This protein binds this small molecule.
Small molecule (SMILES): CC(=O)N[C@@H]1[C@@H](O)[C@H](O)[C@@H](CO)O[C@H]1O

Sequence of chain 1.C:
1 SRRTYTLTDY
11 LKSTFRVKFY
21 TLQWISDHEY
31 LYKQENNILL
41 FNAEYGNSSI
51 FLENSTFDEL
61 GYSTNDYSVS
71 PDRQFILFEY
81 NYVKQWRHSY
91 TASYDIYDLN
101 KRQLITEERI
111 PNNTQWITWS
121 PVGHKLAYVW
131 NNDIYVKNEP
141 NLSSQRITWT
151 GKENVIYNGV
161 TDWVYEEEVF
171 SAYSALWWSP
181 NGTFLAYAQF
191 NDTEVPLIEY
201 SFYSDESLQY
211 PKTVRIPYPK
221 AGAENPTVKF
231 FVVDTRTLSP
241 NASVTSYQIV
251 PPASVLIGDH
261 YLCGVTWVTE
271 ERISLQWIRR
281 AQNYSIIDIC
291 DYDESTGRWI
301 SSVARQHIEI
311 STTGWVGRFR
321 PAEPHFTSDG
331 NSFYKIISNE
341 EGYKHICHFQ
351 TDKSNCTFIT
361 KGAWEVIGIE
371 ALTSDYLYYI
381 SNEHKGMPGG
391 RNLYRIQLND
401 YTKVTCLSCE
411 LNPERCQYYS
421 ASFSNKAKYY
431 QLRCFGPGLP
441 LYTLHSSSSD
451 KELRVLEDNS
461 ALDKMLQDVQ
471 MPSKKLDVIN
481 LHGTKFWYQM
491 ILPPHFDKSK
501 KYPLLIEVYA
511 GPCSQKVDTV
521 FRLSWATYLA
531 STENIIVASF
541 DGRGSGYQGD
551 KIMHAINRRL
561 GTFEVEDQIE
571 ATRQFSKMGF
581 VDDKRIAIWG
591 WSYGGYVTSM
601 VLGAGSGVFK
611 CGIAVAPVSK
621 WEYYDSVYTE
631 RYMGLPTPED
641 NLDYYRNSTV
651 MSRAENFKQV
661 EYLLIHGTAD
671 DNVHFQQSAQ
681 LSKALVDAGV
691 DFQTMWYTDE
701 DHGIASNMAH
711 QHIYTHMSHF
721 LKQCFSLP

Sequence of chain 1.A:
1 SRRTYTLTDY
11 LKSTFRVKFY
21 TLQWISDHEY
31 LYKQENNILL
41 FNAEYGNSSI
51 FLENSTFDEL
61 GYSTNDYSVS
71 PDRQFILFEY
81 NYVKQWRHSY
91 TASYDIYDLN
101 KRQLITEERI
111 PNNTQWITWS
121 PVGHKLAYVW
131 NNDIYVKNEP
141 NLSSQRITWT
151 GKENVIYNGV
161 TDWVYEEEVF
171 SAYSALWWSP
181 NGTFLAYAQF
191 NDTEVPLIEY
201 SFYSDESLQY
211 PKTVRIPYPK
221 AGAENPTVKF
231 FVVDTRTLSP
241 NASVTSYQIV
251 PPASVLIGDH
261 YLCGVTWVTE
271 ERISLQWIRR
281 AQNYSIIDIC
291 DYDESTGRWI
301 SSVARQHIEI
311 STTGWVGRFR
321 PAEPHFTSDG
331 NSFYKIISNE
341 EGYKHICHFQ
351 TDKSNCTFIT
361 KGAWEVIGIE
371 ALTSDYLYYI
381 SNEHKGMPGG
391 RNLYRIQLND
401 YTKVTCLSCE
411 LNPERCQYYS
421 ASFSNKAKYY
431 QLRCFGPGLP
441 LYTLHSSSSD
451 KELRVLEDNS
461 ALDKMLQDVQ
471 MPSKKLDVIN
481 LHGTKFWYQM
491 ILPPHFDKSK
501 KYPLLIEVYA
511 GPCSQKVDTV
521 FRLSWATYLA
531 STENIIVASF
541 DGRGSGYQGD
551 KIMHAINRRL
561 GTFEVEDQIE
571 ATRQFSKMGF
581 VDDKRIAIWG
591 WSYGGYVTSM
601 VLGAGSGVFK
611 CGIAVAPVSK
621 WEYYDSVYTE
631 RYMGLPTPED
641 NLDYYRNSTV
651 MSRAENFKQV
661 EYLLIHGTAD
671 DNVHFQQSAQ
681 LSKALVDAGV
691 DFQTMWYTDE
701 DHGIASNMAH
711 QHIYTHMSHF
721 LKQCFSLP

Binding-site contacts:
Ligand atom C2 contacts residue VAL250 of chain 1.A at 4.0 Å (hydrophobic).
Ligand atom O7 contacts residue ASN241 of chain 1.C at 4.0 Å.
Ligand atom C6 contacts residue VAL250 of chain 1.A at 4.4 Å (hydrophobic).
Ligand atom C5 contacts residue VAL250 of chain 1.A at 4.3 Å (hydrophobic).
Ligand atom O4 contacts residue LEU256 of chain 1.A at 4.1 Å.
Ligand atom O6 contacts residue VAL250 of chain 1.A at 4.0 Å.
Ligand atom O7 contacts residue TYR247 of chain 1.A at 3.9 Å.
Ligand atom C6 contacts residue LEU256 of chain 1.A at 4.5 Å (hydrophobic).
Ligand atom C5 contacts residue ASN241 of chain 1.C at 3.7 Å.
Ligand atom O7 contacts residue VAL250 of chain 1.A at 4.1 Å.
Ligand atom C1 contacts residue ASN241 of chain 1.C at 1.4 Å.
Ligand atom C2 contacts residue ASN241 of chain 1.C at 2.4 Å.
Ligand atom C4 contacts residue LEU256 of chain 1.A at 4.2 Å (hydrophobic).
Ligand atom O5 contacts residue ASN241 of chain 1.C at 2.4 Å (h-bond).
Ligand atom C7 contacts residue TYR247 of chain 1.A at 4.4 Å (hydrophobic).
Ligand atom C1 contacts residue VAL250 of chain 1.A at 4.1 Å (hydrophobic).
Ligand atom N2 contacts residue ASN241 of chain 1.C at 2.8 Å (h-bond).
Ligand atom C4 contacts residue VAL250 of chain 1.A at 4.4 Å (hydrophobic).
Ligand atom O3 contacts residue VAL250 of chain 1.A at 4.5 Å.
Ligand atom O6 contacts residue ASN241 of chain 1.C at 4.3 Å.
Ligand atom C7 contacts residue ASN241 of chain 1.C at 3.7 Å.
Ligand atom C3 contacts residue ASN241 of chain 1.C at 3.7 Å.
Ligand atom C4 contacts residue ASN241 of chain 1.C at 4.2 Å.
Ligand atom O5 contacts residue VAL250 of chain 1.A at 3.5 Å.